This small molecule binds to this protein.
Small molecule (SMILES): CC(=O)N[C@@H]1[C@@H](O)[C@H](O)[C@@H](CO)O[C@H]1O

Binding-site contacts:
Ligand atom C8 contacts residue GLU61 of chain 1.B at 2.9 Å.
Ligand atom C5 contacts residue ASN213 of chain 1.B at 3.8 Å.
Ligand atom C8 contacts residue TYR212 of chain 1.B at 3.4 Å (hydrophobic).
Ligand atom O7 contacts residue GLU61 of chain 1.B at 4.3 Å.
Ligand atom C1 contacts residue ASN213 of chain 1.B at 1.5 Å.
Ligand atom C1 contacts residue GLU61 of chain 1.B at 4.4 Å.
Ligand atom O7 contacts residue ASN213 of chain 1.B at 3.6 Å.
Ligand atom C2 contacts residue GLU61 of chain 1.B at 3.6 Å.
Ligand atom C3 contacts residue ASN213 of chain 1.B at 3.9 Å.
Ligand atom O5 contacts residue ASN213 of chain 1.B at 2.5 Å (h-bond).
Ligand atom N2 contacts residue ASN213 of chain 1.B at 3.0 Å (h-bond).
Ligand atom C2 contacts residue ASN213 of chain 1.B at 2.5 Å.
Ligand atom C7 contacts residue GLU61 of chain 1.B at 3.1 Å.
Ligand atom C7 contacts residue ASN213 of chain 1.B at 3.5 Å.
Ligand atom C4 contacts residue ASN213 of chain 1.B at 4.3 Å.
Ligand atom N2 contacts residue GLU61 of chain 1.B at 2.5 Å (salt-bridge).
Ligand atom C7 contacts residue TYR212 of chain 1.B at 4.0 Å (hydrophobic).
Ligand atom O7 contacts residue TYR212 of chain 1.B at 4.1 Å.

Sequence of chain 1.B:
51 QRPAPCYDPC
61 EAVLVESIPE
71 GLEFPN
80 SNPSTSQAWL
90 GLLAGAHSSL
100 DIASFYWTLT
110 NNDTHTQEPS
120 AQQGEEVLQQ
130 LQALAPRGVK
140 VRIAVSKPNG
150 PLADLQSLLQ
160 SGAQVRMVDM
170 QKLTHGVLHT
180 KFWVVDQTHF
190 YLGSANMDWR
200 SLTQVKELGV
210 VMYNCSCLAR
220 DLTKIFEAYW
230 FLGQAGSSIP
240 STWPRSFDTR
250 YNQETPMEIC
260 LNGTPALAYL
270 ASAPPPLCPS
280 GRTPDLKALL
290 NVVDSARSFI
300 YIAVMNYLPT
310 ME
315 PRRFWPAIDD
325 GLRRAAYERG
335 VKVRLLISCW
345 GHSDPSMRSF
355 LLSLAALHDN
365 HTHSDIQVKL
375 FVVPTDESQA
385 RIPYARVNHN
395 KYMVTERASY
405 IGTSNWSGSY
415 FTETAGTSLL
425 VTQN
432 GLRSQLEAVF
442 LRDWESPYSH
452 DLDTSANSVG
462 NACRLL